Binding-site contacts:
Ligand atom C4 contacts residue ASN101 of chain 1.B at 4.4 Å.
Ligand atom O6 contacts residue GLY77 of chain 1.B at 3.1 Å (h-bond).
Ligand atom O6 contacts residue PRO75 of chain 1.B at 3.9 Å.
Ligand atom O4 contacts residue ASN101 of chain 1.B at 4.4 Å.
Ligand atom O5 contacts residue TYR78 of chain 1.B at 4.0 Å.
Ligand atom C1 contacts residue GLY77 of chain 1.B at 4.4 Å.
Ligand atom C6 contacts residue SER76 of chain 1.B at 4.2 Å.
Ligand atom O4 contacts residue ASN98 of chain 1.B at 3.6 Å.
Ligand atom C6 contacts residue GLY77 of chain 1.B at 4.3 Å.
Ligand atom C6 contacts residue ASN101 of chain 1.B at 3.8 Å.
Ligand atom O6 contacts residue ASN101 of chain 1.B at 3.8 Å.
Ligand atom O3 contacts residue ASN98 of chain 1.B at 3.6 Å (h-bond).
Ligand atom O6 contacts residue SER76 of chain 1.B at 2.8 Å.
Ligand atom O5 contacts residue GLY77 of chain 1.B at 3.6 Å.

A small-molecule ligand and the protein it binds are described below.
Small molecule (SMILES): OC[C@H]1O[C@H](O)[C@H](O)[C@@H](O)[C@@H]1O

Sequence of chain 1.B:
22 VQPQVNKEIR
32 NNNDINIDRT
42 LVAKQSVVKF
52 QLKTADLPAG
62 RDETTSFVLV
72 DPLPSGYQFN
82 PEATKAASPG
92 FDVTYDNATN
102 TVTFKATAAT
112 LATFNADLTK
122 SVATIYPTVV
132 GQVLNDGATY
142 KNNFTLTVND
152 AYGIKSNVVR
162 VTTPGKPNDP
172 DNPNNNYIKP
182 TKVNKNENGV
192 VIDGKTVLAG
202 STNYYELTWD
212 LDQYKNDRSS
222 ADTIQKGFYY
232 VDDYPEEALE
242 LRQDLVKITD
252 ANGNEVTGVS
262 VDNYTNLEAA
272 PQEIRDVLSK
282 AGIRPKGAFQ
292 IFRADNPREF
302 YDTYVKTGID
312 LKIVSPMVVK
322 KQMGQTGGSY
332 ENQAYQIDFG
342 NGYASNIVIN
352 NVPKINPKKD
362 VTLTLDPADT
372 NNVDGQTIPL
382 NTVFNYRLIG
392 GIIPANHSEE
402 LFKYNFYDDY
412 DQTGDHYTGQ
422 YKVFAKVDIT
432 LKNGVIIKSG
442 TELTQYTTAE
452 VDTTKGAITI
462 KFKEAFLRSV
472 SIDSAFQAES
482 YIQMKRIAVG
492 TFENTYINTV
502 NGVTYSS